Binding-site contacts:
Ligand atom C7 contacts residue ASN67 of chain 18.A at 3.9 Å.
Ligand atom C8 contacts residue MET118 of chain 18.A at 4.3 Å (hydrophobic).
Ligand atom C3 contacts residue ASN67 of chain 18.A at 3.8 Å.
Ligand atom C8 contacts residue PHE90 of chain 18.A at 3.7 Å (hydrophobic).
Ligand atom C8 contacts residue ASN67 of chain 18.A at 4.3 Å.
Ligand atom N2 contacts residue ASN67 of chain 18.A at 2.9 Å (h-bond).
Ligand atom C4 contacts residue ASN67 of chain 18.A at 4.2 Å.
Ligand atom C2 contacts residue ASN67 of chain 18.A at 2.5 Å.
Ligand atom O5 contacts residue ASN67 of chain 18.A at 2.4 Å (h-bond).
Ligand atom C1 contacts residue ASN67 of chain 18.A at 1.4 Å.
Ligand atom C5 contacts residue ASN67 of chain 18.A at 3.7 Å.
Ligand atom O7 contacts residue ASN67 of chain 18.A at 4.3 Å.

Sequence of chain 18.A:
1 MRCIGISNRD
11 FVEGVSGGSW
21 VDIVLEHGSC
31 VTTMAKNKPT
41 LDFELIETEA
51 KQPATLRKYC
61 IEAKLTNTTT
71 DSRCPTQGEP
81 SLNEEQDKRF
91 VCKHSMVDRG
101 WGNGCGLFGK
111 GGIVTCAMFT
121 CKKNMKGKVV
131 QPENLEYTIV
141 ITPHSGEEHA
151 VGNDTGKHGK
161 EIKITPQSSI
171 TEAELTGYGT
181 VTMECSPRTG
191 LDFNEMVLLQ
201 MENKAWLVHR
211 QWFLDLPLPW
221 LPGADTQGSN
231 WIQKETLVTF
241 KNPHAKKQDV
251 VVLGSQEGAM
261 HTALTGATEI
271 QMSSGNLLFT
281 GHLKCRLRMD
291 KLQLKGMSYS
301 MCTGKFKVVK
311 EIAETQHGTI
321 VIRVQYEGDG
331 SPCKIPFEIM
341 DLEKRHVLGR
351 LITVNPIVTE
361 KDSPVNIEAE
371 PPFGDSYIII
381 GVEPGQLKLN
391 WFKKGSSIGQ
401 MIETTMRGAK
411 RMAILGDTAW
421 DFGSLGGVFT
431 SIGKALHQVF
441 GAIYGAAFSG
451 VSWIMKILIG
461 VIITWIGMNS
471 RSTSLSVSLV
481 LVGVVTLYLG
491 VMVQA

The protein below binds the small molecule below.
Small molecule (SMILES): CC(=O)N[C@@H]1[C@@H](O)[C@H](O)[C@@H](CO)O[C@H]1O